Sequence of chain 1.A:
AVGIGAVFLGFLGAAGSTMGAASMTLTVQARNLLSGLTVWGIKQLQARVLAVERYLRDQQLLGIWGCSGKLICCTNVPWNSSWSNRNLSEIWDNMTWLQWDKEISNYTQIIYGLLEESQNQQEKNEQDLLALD

This small molecule binds to this protein.
Small molecule (SMILES): CC(=O)N[C@@H]1[C@@H](O)[C@H](O)[C@@H](CO)O[C@H]1O

Binding-site contacts:
Ligand atom N2 contacts residue GLU110 of chain 1.A at 4.5 Å.
Ligand atom O7 contacts residue ASN107 of chain 1.A at 4.2 Å.
Ligand atom C3 contacts residue ASN107 of chain 1.A at 3.8 Å.
Ligand atom C8 contacts residue SER109 of chain 1.A at 3.6 Å.
Ligand atom C2 contacts residue ASN107 of chain 1.A at 2.5 Å.
Ligand atom O5 contacts residue ASN107 of chain 1.A at 2.4 Å (h-bond).
Ligand atom C4 contacts residue ASN107 of chain 1.A at 4.2 Å.
Ligand atom C8 contacts residue ASN107 of chain 1.A at 3.3 Å.
Ligand atom C7 contacts residue GLU110 of chain 1.A at 3.6 Å.
Ligand atom C7 contacts residue ASN107 of chain 1.A at 3.3 Å.
Ligand atom O7 contacts residue GLU110 of chain 1.A at 2.6 Å (salt-bridge).
Ligand atom C5 contacts residue ASN107 of chain 1.A at 3.7 Å.
Ligand atom C1 contacts residue ASN107 of chain 1.A at 1.4 Å.
Ligand atom N2 contacts residue ASN107 of chain 1.A at 2.9 Å (h-bond).